This protein binds this small molecule.
Small molecule (SMILES): CC(=O)N[C@@H]1[C@@H](O)[C@H](O)[C@@H](CO)O[C@H]1O

Sequence of chain 1.A:
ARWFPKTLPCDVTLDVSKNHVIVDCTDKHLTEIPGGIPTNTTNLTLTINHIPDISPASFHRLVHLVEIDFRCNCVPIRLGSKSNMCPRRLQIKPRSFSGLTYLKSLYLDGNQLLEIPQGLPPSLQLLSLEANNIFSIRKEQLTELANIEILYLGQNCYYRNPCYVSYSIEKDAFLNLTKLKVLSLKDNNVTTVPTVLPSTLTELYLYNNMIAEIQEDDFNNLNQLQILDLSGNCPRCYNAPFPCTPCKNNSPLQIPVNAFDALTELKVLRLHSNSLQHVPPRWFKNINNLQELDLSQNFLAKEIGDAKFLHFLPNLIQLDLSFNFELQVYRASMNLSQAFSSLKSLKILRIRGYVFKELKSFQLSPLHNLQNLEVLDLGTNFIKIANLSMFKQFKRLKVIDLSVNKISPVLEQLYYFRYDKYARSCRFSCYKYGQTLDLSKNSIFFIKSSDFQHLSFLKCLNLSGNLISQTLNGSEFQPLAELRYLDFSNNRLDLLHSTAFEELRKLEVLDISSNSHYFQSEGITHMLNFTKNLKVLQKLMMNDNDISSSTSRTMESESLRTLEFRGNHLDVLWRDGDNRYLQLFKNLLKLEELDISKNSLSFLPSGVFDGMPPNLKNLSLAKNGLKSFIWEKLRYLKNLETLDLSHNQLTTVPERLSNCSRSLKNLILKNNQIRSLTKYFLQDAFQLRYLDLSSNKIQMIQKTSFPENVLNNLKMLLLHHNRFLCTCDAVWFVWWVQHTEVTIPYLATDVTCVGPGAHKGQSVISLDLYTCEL

Binding-site contacts:
Ligand atom C1 contacts residue MET566 of chain 1.A at 3.2 Å (hydrophobic).
Ligand atom C3 contacts residue MET566 of chain 1.A at 4.1 Å (hydrophobic).
Ligand atom C6 contacts residue MET566 of chain 1.A at 4.3 Å (hydrophobic).
Ligand atom C3 contacts residue ASN568 of chain 1.A at 3.8 Å.
Ligand atom N2 contacts residue SER537 of chain 1.A at 3.2 Å (h-bond).
Ligand atom C1 contacts residue SER591 of chain 1.A at 4.2 Å.
Ligand atom C7 contacts residue SER537 of chain 1.A at 3.7 Å.
Ligand atom O5 contacts residue ASN568 of chain 1.A at 2.3 Å (h-bond).
Ligand atom C7 contacts residue ASN568 of chain 1.A at 3.2 Å.
Ligand atom O5 contacts residue SER591 of chain 1.A at 3.7 Å.
Ligand atom C4 contacts residue ASN568 of chain 1.A at 4.2 Å.
Ligand atom C5 contacts residue ASN568 of chain 1.A at 3.6 Å.
Ligand atom O5 contacts residue MET566 of chain 1.A at 3.4 Å.
Ligand atom C2 contacts residue MET566 of chain 1.A at 4.2 Å (hydrophobic).
Ligand atom C4 contacts residue MET566 of chain 1.A at 4.2 Å (hydrophobic).
Ligand atom C8 contacts residue ASN568 of chain 1.A at 4.2 Å.
Ligand atom C5 contacts residue SER591 of chain 1.A at 4.4 Å.
Ligand atom O7 contacts residue ASN568 of chain 1.A at 3.0 Å (h-bond).
Ligand atom O6 contacts residue MET566 of chain 1.A at 4.2 Å.
Ligand atom C8 contacts residue SER537 of chain 1.A at 3.2 Å.
Ligand atom N2 contacts residue ASN568 of chain 1.A at 3.0 Å (h-bond).
Ligand atom C2 contacts residue SER537 of chain 1.A at 4.4 Å.
Ligand atom C5 contacts residue MET566 of chain 1.A at 3.3 Å (hydrophobic).
Ligand atom C1 contacts residue ASN568 of chain 1.A at 1.4 Å.
Ligand atom O7 contacts residue LYS571 of chain 1.A at 4.1 Å.
Ligand atom O6 contacts residue SER591 of chain 1.A at 4.1 Å.
Ligand atom C2 contacts residue ASN568 of chain 1.A at 2.5 Å.
Ligand atom O6 contacts residue THR590 of chain 1.A at 3.7 Å.